Binding-site contacts:
Ligand atom N2 contacts residue ASN28 of chain 1.A at 3.4 Å (h-bond).
Ligand atom C8 contacts residue LYS27 of chain 1.A at 4.1 Å.
Ligand atom O5 contacts residue ASN28 of chain 1.A at 2.3 Å (h-bond).
Ligand atom C4 contacts residue ASN28 of chain 1.A at 4.3 Å.
Ligand atom C3 contacts residue ASN28 of chain 1.A at 4.0 Å.
Ligand atom C5 contacts residue ASN28 of chain 1.A at 3.6 Å.
Ligand atom C2 contacts residue ASN28 of chain 1.A at 2.8 Å.
Ligand atom O7 contacts residue ASN28 of chain 1.A at 3.4 Å (h-bond).
Ligand atom C7 contacts residue ASN28 of chain 1.A at 3.6 Å.
Ligand atom C1 contacts residue ASN28 of chain 1.A at 1.5 Å.

Sequence of chain 1.A:
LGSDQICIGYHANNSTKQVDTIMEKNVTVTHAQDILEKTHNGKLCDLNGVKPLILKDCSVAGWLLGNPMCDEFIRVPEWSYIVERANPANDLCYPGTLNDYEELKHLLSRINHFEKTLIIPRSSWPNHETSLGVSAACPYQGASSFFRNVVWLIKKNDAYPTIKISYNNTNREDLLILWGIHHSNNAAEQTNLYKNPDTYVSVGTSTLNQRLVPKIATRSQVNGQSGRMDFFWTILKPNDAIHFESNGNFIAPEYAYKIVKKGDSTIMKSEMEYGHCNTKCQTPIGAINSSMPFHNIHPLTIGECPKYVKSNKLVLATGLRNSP

A protein and the small-molecule ligand that binds it are described below.
Small molecule (SMILES): CC(=O)N[C@@H]1[C@@H](O)[C@H](O)[C@@H](CO)O[C@H]1O